Binding-site contacts:
Ligand atom C1 contacts residue HIS104 of chain 17.A at 3.2 Å.
Ligand atom O5 contacts residue ASN154 of chain 17.B at 2.4 Å (h-bond).
Ligand atom C3 contacts residue ASN154 of chain 17.B at 3.8 Å.
Ligand atom C5 contacts residue ASN154 of chain 17.B at 3.7 Å.
Ligand atom C7 contacts residue ASN154 of chain 17.B at 3.3 Å.
Ligand atom C8 contacts residue ASN154 of chain 17.B at 3.4 Å.
Ligand atom C4 contacts residue HIS104 of chain 17.A at 4.4 Å.
Ligand atom O5 contacts residue HIS104 of chain 17.A at 3.0 Å (h-bond).
Ligand atom N2 contacts residue ASN154 of chain 17.B at 2.9 Å (h-bond).
Ligand atom C1 contacts residue ASN154 of chain 17.B at 1.4 Å.
Ligand atom C6 contacts residue HIS104 of chain 17.A at 3.2 Å.
Ligand atom C8 contacts residue HIS104 of chain 17.A at 4.0 Å.
Ligand atom C4 contacts residue ASN154 of chain 17.B at 4.2 Å.
Ligand atom O7 contacts residue ASN154 of chain 17.B at 3.3 Å (h-bond).
Ligand atom C5 contacts residue HIS104 of chain 17.A at 3.1 Å.
Ligand atom C2 contacts residue ASN154 of chain 17.B at 2.4 Å.

A protein and the small-molecule ligand that binds it are described below.
Small molecule (SMILES): CC(=O)N[C@H]1[C@H](O[C@H]2[C@H](O)[C@@H](NC(C)=O)CO[C@@H]2CO[C@@H]2O[C@@H](C)[C@@H](O)[C@@H](O)[C@@H]2O)O[C@H](CO)[C@@H](O)[C@@H]1O

Sequence of chain 17.B:
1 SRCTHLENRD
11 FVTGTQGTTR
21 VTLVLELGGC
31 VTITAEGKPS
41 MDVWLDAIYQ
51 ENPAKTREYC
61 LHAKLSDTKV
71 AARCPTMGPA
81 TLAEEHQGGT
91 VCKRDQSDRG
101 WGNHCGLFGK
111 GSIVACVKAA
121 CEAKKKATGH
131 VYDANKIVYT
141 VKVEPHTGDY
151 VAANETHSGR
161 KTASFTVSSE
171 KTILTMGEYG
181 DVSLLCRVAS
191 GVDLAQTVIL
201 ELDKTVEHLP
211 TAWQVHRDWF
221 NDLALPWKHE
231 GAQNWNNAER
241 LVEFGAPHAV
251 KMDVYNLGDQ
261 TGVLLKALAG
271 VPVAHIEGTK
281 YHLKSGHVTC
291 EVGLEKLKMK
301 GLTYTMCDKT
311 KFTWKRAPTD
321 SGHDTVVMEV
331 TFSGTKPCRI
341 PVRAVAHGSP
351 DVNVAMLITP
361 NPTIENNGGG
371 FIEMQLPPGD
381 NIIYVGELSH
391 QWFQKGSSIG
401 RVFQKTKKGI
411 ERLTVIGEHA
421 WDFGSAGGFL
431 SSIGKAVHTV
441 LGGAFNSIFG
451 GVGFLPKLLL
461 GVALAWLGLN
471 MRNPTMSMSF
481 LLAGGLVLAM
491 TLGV

Sequence of chain 17.A:
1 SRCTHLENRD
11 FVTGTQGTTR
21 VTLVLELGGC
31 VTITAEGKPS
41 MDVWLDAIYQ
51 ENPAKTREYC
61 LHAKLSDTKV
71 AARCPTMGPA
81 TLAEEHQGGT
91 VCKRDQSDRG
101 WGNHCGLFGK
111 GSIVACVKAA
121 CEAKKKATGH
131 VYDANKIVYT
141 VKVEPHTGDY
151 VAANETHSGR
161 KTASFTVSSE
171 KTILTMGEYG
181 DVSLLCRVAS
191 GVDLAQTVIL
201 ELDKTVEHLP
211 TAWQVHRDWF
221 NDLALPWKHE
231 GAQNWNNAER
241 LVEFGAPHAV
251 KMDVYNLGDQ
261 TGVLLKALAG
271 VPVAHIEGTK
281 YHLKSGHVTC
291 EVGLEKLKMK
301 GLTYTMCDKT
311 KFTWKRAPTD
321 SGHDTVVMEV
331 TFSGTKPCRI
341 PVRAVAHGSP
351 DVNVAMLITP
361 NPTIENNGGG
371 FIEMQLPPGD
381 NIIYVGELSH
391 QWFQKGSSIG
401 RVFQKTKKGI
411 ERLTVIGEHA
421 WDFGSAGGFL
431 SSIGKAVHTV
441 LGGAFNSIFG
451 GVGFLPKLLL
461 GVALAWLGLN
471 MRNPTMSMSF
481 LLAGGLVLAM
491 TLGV